Sequence of chain 1.L:
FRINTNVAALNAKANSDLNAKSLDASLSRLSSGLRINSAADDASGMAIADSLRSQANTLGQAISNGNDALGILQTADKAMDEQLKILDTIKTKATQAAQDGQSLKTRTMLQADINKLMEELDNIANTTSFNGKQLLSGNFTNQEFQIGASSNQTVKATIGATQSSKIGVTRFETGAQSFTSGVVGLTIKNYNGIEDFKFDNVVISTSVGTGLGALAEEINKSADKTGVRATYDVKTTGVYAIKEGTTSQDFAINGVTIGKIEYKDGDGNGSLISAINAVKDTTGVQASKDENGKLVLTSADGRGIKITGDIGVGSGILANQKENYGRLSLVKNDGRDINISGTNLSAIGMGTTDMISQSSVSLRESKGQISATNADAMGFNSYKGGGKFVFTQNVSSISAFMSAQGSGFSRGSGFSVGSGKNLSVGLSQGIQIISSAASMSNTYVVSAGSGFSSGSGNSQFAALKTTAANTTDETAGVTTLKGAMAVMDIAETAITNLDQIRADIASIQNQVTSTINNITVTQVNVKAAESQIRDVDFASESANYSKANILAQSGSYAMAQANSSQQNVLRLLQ

A small-molecule ligand and the protein it binds are described below.
Small molecule (SMILES): C[C@H](O)[C@H](N)[C@@H]1O[C@](O)(C(=O)O)C[C@H](O)[C@@H]1N

Binding-site contacts:
Ligand atom C5 contacts residue THR354 of chain 1.L at 3.8 Å.
Ligand atom C7 contacts residue MET442 of chain 1.L at 4.4 Å (hydrophobic).
Ligand atom C8 contacts residue ALA440 of chain 1.L at 4.4 Å (hydrophobic).
Ligand atom C1 contacts residue SER456 of chain 1.L at 4.4 Å.
Ligand atom C7 contacts residue MET357 of chain 1.L at 4.0 Å (hydrophobic).
Ligand atom C7 contacts residue ALA439 of chain 1.L at 4.1 Å (hydrophobic).
Ligand atom C5 contacts residue SER461 of chain 1.L at 4.0 Å.
Ligand atom C3 contacts residue SER461 of chain 1.L at 2.6 Å.
Ligand atom O1A contacts residue GLY457 of chain 1.L at 2.3 Å (h-bond).
Ligand atom C4 contacts residue THR354 of chain 1.L at 3.3 Å.
Ligand atom C6 contacts residue SER461 of chain 1.L at 3.2 Å.
Ligand atom O1B contacts residue SER458 of chain 1.L at 4.4 Å.
Ligand atom C4 contacts residue SER461 of chain 1.L at 3.5 Å.
Ligand atom N7 contacts residue ALA439 of chain 1.L at 4.0 Å.
Ligand atom O1A contacts residue SER458 of chain 1.L at 4.3 Å.
Ligand atom O1B contacts residue GLY457 of chain 1.L at 3.8 Å.
Ligand atom O1A contacts residue SER456 of chain 1.L at 3.3 Å.
Ligand atom C1 contacts residue GLY457 of chain 1.L at 3.4 Å.
Ligand atom C2 contacts residue GLN462 of chain 1.L at 4.5 Å.
Ligand atom C6 contacts residue MET357 of chain 1.L at 4.3 Å (hydrophobic).
Ligand atom N7 contacts residue SER461 of chain 1.L at 4.1 Å.
Ligand atom C2 contacts residue SER461 of chain 1.L at 1.4 Å.
Ligand atom N5 contacts residue THR354 of chain 1.L at 4.2 Å.
Ligand atom C1 contacts residue SER461 of chain 1.L at 1.9 Å.
Ligand atom O1A contacts residue SER455 of chain 1.L at 4.4 Å.
Ligand atom C9 contacts residue ALA439 of chain 1.L at 3.4 Å (hydrophobic).
Ligand atom O1B contacts residue GLY459 of chain 1.L at 3.7 Å.
Ligand atom O1B contacts residue SER461 of chain 1.L at 2.4 Å (h-bond).
Ligand atom N7 contacts residue MET357 of chain 1.L at 3.5 Å.
Ligand atom N7 contacts residue MET442 of chain 1.L at 3.9 Å.
Ligand atom O8 contacts residue SER456 of chain 1.L at 4.1 Å.
Ligand atom O6 contacts residue SER461 of chain 1.L at 2.5 Å (h-bond).
Ligand atom C8 contacts residue ALA439 of chain 1.L at 3.5 Å (hydrophobic).
Ligand atom O1A contacts residue SER461 of chain 1.L at 2.7 Å (h-bond).
Ligand atom C9 contacts residue ALA440 of chain 1.L at 4.3 Å (hydrophobic).
Ligand atom C7 contacts residue SER461 of chain 1.L at 4.5 Å.
Ligand atom O6 contacts residue SER456 of chain 1.L at 4.2 Å.
Ligand atom O4 contacts residue THR354 of chain 1.L at 2.2 Å (h-bond).
Ligand atom O4 contacts residue THR355 of chain 1.L at 4.3 Å.